Sequence of chain 7.E:
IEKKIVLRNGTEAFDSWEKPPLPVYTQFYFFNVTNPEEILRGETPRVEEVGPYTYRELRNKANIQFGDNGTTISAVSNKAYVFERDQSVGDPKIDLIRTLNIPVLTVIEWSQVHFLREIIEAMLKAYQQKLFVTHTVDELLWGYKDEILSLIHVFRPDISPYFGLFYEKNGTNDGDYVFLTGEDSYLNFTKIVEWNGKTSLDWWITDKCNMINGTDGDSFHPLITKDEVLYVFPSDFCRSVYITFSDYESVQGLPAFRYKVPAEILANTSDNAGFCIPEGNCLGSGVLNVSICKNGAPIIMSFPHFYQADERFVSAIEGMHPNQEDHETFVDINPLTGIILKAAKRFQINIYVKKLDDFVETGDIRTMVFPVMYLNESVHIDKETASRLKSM

Binding-site contacts:
Ligand atom C7 contacts residue LEU192 of chain 7.E at 3.8 Å (hydrophobic).
Ligand atom N2 contacts residue LEU192 of chain 7.E at 3.5 Å.
Ligand atom C6 contacts residue SER197 of chain 7.E at 4.3 Å.
Ligand atom O5 contacts residue SER197 of chain 7.E at 4.0 Å.
Ligand atom C2 contacts residue ASN200 of chain 7.E at 2.5 Å.
Ligand atom C8 contacts residue VAL205 of chain 7.E at 3.7 Å (hydrophobic).
Ligand atom C4 contacts residue ASN200 of chain 7.E at 3.8 Å.
Ligand atom C8 contacts residue LEU192 of chain 7.E at 3.7 Å (hydrophobic).
Ligand atom C3 contacts residue ASN200 of chain 7.E at 3.7 Å.
Ligand atom C6 contacts residue LEU199 of chain 7.E at 4.1 Å (hydrophobic).
Ligand atom O7 contacts residue ASN200 of chain 7.E at 3.3 Å (h-bond).
Ligand atom O5 contacts residue ASN200 of chain 7.E at 2.5 Å (h-bond).
Ligand atom C6 contacts residue ASN200 of chain 7.E at 3.3 Å.
Ligand atom C2 contacts residue LEU192 of chain 7.E at 4.3 Å (hydrophobic).
Ligand atom O6 contacts residue ASN200 of chain 7.E at 3.0 Å (h-bond).
Ligand atom C1 contacts residue ASN200 of chain 7.E at 1.4 Å.
Ligand atom C1 contacts residue LEU192 of chain 7.E at 3.9 Å (hydrophobic).
Ligand atom C5 contacts residue SER197 of chain 7.E at 4.2 Å.
Ligand atom C7 contacts residue ASN200 of chain 7.E at 3.6 Å.
Ligand atom N2 contacts residue ASN200 of chain 7.E at 3.3 Å (h-bond).
Ligand atom O7 contacts residue LYS203 of chain 7.E at 4.0 Å.
Ligand atom C5 contacts residue ASN200 of chain 7.E at 3.3 Å.

This small molecule binds to this protein.
Small molecule (SMILES): CC(=O)N[C@@H]1[C@@H](O)[C@H](O)[C@@H](CO)O[C@H]1O